Sequence of chain 1.C:
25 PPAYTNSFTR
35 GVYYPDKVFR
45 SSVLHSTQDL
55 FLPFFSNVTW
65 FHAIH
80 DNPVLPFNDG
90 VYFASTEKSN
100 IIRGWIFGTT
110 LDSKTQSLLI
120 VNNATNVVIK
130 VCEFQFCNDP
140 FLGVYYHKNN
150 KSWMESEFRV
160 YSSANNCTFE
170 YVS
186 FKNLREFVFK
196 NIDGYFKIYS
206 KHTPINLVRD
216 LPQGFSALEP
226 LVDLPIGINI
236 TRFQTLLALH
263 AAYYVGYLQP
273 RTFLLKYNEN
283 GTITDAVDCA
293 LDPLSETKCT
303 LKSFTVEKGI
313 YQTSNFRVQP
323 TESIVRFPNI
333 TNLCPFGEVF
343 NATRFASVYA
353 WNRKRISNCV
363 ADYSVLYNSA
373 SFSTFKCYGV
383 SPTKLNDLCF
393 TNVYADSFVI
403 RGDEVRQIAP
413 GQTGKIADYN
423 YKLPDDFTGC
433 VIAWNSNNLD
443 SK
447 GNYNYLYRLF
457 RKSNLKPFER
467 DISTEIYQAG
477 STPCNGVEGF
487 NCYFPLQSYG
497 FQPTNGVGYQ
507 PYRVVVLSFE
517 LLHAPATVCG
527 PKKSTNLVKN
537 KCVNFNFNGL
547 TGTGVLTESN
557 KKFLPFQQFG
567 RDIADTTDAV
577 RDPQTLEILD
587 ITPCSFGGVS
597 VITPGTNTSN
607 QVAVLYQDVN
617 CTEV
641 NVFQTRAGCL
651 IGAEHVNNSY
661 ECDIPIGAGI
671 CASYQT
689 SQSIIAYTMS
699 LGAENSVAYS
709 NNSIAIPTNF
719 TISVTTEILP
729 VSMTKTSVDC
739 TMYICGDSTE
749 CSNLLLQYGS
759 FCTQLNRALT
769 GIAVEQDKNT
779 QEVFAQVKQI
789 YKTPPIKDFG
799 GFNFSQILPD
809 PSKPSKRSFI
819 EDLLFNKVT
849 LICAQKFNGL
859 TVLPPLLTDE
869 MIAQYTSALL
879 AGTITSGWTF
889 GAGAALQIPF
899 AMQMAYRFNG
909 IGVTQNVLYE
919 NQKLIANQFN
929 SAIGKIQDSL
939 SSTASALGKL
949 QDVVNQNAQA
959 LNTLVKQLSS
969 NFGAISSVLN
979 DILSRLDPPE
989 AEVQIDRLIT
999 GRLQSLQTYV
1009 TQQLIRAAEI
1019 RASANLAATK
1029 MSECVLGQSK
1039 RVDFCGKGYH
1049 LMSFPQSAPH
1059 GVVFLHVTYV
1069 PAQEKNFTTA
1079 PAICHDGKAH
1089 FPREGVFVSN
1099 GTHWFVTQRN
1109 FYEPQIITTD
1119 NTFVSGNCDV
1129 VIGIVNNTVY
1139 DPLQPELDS

A small-molecule ligand and the protein it binds are described below.
Small molecule (SMILES): CC(=O)N[C@@H]1[C@@H](O)[C@H](O)[C@@H](CO)O[C@H]1O

Binding-site contacts:
Ligand atom O5 contacts residue ASN709 of chain 1.C at 2.3 Å (h-bond).
Ligand atom C2 contacts residue ASN709 of chain 1.C at 2.4 Å.
Ligand atom C8 contacts residue ASN709 of chain 1.C at 4.2 Å.
Ligand atom O7 contacts residue ASN709 of chain 1.C at 2.2 Å (h-bond).
Ligand atom C7 contacts residue ASN709 of chain 1.C at 2.8 Å.
Ligand atom C4 contacts residue ASN709 of chain 1.C at 4.2 Å.
Ligand atom C1 contacts residue ASN709 of chain 1.C at 1.4 Å.
Ligand atom N2 contacts residue ASN709 of chain 1.C at 2.9 Å (h-bond).
Ligand atom C5 contacts residue ASN709 of chain 1.C at 3.6 Å.
Ligand atom C8 contacts residue GLY1131 of chain 1.C at 3.5 Å.
Ligand atom C3 contacts residue ASN709 of chain 1.C at 3.8 Å.